Binding-site contacts:
Ligand atom C5 contacts residue ASN78 of chain 1.A at 3.6 Å.
Ligand atom C3 contacts residue ASN78 of chain 1.A at 3.9 Å.
Ligand atom C1 contacts residue ASN78 of chain 1.A at 1.4 Å.
Ligand atom O5 contacts residue ASN78 of chain 1.A at 2.3 Å (h-bond).
Ligand atom C4 contacts residue ASN78 of chain 1.A at 4.3 Å.
Ligand atom C7 contacts residue ASN78 of chain 1.A at 3.6 Å.
Ligand atom C2 contacts residue ASN78 of chain 1.A at 2.7 Å.
Ligand atom N2 contacts residue ASN78 of chain 1.A at 2.5 Å (h-bond).
Ligand atom O6 contacts residue ASN78 of chain 1.A at 4.4 Å.
Ligand atom C8 contacts residue ASN78 of chain 1.A at 4.0 Å.

The small molecule below binds the protein below.
Small molecule (SMILES): CC(=O)N[C@@H]1[C@@H](O)[C@H](O)[C@@H](CO)O[C@H]1O

Sequence of chain 1.A:
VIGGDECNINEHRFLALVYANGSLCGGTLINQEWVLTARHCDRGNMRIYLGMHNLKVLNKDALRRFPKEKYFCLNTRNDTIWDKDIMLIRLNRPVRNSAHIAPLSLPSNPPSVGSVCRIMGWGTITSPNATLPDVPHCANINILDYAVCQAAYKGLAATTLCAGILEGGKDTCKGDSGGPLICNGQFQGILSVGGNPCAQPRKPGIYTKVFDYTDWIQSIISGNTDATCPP